Sequence of chain 1.D:
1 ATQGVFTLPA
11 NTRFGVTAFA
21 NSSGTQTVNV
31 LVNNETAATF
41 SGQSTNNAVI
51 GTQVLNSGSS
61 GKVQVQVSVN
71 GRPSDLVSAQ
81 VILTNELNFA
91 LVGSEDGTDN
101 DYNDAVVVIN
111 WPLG

Binding-site contacts:
Ligand atom C1 contacts residue SER22 of chain 1.D at 3.5 Å.
Ligand atom O4 contacts residue SER22 of chain 1.D at 3.4 Å.
Ligand atom C5 contacts residue SER23 of chain 1.D at 3.9 Å.
Ligand atom C2 contacts residue ASP96 of chain 1.D at 3.5 Å.
Ligand atom O2 contacts residue ASP104 of chain 1.D at 3.2 Å (salt-bridge).
Ligand atom O4 contacts residue ASP101 of chain 1.D at 4.2 Å.
Ligand atom C2 contacts residue CA1 of chain 1.P at 3.3 Å.
Ligand atom O4 contacts residue ASP104 of chain 1.D at 3.8 Å.
Ligand atom C2 contacts residue ASP104 of chain 1.D at 3.3 Å.
Ligand atom C1 contacts residue SER23 of chain 1.D at 3.8 Å.
Ligand atom O3 contacts residue CA1 of chain 1.P at 2.5 Å.
Ligand atom C5 contacts residue GLY114 of chain 1.C at 4.2 Å.
Ligand atom C1 contacts residue ASP96 of chain 1.D at 3.8 Å.
Ligand atom C3 contacts residue ASP99 of chain 1.D at 3.2 Å.
Ligand atom O2 contacts residue ASP96 of chain 1.D at 2.7 Å (salt-bridge).
Ligand atom O1 contacts residue SER23 of chain 1.D at 4.1 Å.
Ligand atom C4 contacts residue ASP99 of chain 1.D at 3.9 Å.
Ligand atom O5 contacts residue SER22 of chain 1.D at 3.5 Å (h-bond).
Ligand atom O3 contacts residue CA1 of chain 1.Q at 2.5 Å.
Ligand atom O4 contacts residue ASN21 of chain 1.D at 3.0 Å (h-bond).
Ligand atom O2 contacts residue GLU95 of chain 1.D at 3.4 Å (salt-bridge).
Ligand atom C4 contacts residue CA1 of chain 1.Q at 3.4 Å.
Ligand atom O2 contacts residue CA1 of chain 1.P at 2.5 Å.
Ligand atom O3 contacts residue ASP101 of chain 1.D at 2.9 Å (salt-bridge).
Ligand atom C3 contacts residue CA1 of chain 1.Q at 3.4 Å.
Ligand atom C6 contacts residue SER23 of chain 1.D at 3.6 Å.
Ligand atom O4 contacts residue CA1 of chain 1.Q at 2.5 Å.
Ligand atom O3 contacts residue ASP104 of chain 1.D at 3.0 Å (salt-bridge).
Ligand atom C3 contacts residue CA1 of chain 1.P at 3.4 Å.
Ligand atom C6 contacts residue GLY114 of chain 1.C at 3.6 Å.
Ligand atom C2 contacts residue CA1 of chain 1.Q at 3.8 Å.
Ligand atom O4 contacts residue GLY114 of chain 1.C at 2.6 Å (h-bond).
Ligand atom C6 contacts residue THR45 of chain 1.D at 4.1 Å.
Ligand atom C2 contacts residue SER22 of chain 1.D at 3.6 Å.
Ligand atom C3 contacts residue ASP104 of chain 1.D at 3.7 Å.
Ligand atom O2 contacts residue ASP99 of chain 1.D at 3.7 Å.
Ligand atom O3 contacts residue ASP99 of chain 1.D at 2.6 Å (salt-bridge).
Ligand atom O5 contacts residue SER23 of chain 1.D at 3.0 Å (h-bond).
Ligand atom O2 contacts residue GLY97 of chain 1.D at 4.0 Å.
Ligand atom C4 contacts residue GLY114 of chain 1.C at 3.5 Å.

Sequence of chain 1.C:
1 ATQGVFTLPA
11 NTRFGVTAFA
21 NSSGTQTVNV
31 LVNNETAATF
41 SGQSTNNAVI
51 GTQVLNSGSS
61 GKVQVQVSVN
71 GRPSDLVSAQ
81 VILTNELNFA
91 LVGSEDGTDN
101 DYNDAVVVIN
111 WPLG

The small molecule below binds the protein below.
Small molecule (SMILES): C[C@@H]1O[C@@H](O)[C@@H](O)[C@H](O)[C@@H]1O